Sequence of chain 3.A:
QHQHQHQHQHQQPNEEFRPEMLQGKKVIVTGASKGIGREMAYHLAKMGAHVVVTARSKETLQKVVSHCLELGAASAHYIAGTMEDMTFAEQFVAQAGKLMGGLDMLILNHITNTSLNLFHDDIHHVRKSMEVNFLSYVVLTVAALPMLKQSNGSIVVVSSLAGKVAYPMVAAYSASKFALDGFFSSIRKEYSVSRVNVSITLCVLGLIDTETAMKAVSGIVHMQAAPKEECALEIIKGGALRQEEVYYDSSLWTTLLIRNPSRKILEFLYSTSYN

The small molecule below binds the protein below.
Small molecule (SMILES): CC(C)(Oc1ccc(F)cc1Cl)C(=O)NC1[C@@H]2CC3C[C@H]1CC(S(C)(=O)=O)(C3)C2

Binding-site contacts:
Ligand atom F1 contacts residue PRO168 of chain 3.A at 3.7 Å.
Ligand atom C20 contacts residue ALA213 of chain 3.A at 3.8 Å (hydrophobic).
Ligand atom O1 contacts residue TYR173 of chain 3.A at 3.3 Å (h-bond).
Ligand atom C21 contacts residue ALA213 of chain 3.A at 3.6 Å (hydrophobic).
Ligand atom C20 contacts residue NAP1 of chain 3.D at 3.7 Å.
Ligand atom C5 contacts residue NAP1 of chain 3.D at 3.7 Å.
Ligand atom C3 contacts residue SER160 of chain 3.A at 3.8 Å.
Ligand atom C20 contacts residue LEU207 of chain 3.A at 4.0 Å (hydrophobic).
Ligand atom C23 contacts residue THR114 of chain 3.A at 3.8 Å.
Ligand atom C3 contacts residue ALA162 of chain 3.A at 3.8 Å (hydrophobic).
Ligand atom O4 contacts residue ALA213 of chain 3.A at 3.8 Å.
Ligand atom C17 contacts residue VAL170 of chain 3.A at 3.7 Å (hydrophobic).
Ligand atom C1 contacts residue GLY206 of chain 3.A at 3.5 Å.
Ligand atom C18 contacts residue ALA216 of chain 3.A at 3.7 Å (hydrophobic).
Ligand atom O1 contacts residue NAP1 of chain 3.D at 3.2 Å.
Ligand atom C1 contacts residue LEU207 of chain 3.A at 3.5 Å (hydrophobic).
Ligand atom C1 contacts residue LEU205 of chain 3.A at 3.8 Å (hydrophobic).
Ligand atom C1 contacts residue SER160 of chain 3.A at 4.0 Å.
Ligand atom C14 contacts residue SER160 of chain 3.A at 3.7 Å.
Ligand atom C19 contacts residue VAL217 of chain 3.A at 3.7 Å (hydrophobic).
Ligand atom O3 contacts residue LEU207 of chain 3.A at 3.9 Å.
Ligand atom O1 contacts residue SER160 of chain 3.A at 2.7 Å (h-bond).
Ligand atom C1 contacts residue NAP1 of chain 3.D at 4.0 Å.
Ligand atom O4 contacts residue THR212 of chain 3.A at 3.2 Å.
Ligand atom C17 contacts residue LEU116 of chain 3.A at 3.8 Å (hydrophobic).
Ligand atom CL1 contacts residue TYR167 of chain 3.A at 4.0 Å.
Ligand atom C9 contacts residue TYR167 of chain 3.A at 3.8 Å (hydrophobic).
Ligand atom C3 contacts residue TYR167 of chain 3.A at 3.9 Å (hydrophobic).
Ligand atom O2 contacts residue ILE111 of chain 3.A at 3.9 Å.
Ligand atom C24 contacts residue TYR173 of chain 3.A at 3.7 Å (hydrophobic).
Ligand atom C18 contacts residue LEU116 of chain 3.A at 3.9 Å (hydrophobic).
Ligand atom O4 contacts residue NAP1 of chain 3.D at 3.9 Å.
Ligand atom C21 contacts residue NAP1 of chain 3.D at 3.9 Å.
Ligand atom C5 contacts residue ILE111 of chain 3.A at 3.4 Å (hydrophobic).
Ligand atom O2 contacts residue THR114 of chain 3.A at 3.0 Å.
Ligand atom C8 contacts residue LEU116 of chain 3.A at 3.8 Å (hydrophobic).
Ligand atom F1 contacts residue VAL221 of chain 3.A at 4.0 Å.
Ligand atom C23 contacts residue ALA216 of chain 3.A at 3.5 Å (hydrophobic).
Ligand atom C14 contacts residue NAP1 of chain 3.D at 3.8 Å.
Ligand atom C16 contacts residue TYR173 of chain 3.A at 3.8 Å (hydrophobic).